Sequence of chain 1.I:
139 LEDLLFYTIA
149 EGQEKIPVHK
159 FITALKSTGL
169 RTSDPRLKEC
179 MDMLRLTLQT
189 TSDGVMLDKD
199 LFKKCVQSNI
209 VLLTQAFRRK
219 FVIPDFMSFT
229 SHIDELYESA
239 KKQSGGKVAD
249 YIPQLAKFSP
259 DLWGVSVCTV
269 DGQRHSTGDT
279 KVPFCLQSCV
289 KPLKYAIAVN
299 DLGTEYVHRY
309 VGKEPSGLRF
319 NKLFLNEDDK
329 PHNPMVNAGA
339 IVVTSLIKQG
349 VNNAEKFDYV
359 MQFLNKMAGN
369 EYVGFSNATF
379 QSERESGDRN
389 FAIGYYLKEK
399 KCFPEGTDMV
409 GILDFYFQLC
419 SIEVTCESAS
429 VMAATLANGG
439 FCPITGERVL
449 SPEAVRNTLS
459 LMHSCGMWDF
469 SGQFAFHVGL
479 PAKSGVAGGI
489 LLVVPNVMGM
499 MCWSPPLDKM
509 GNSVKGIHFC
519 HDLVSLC

This protein binds this small molecule.
Small molecule (SMILES): NC(=O)CC[C@H](N)C(=O)O

Binding-site contacts:
Ligand atom O contacts residue TYR414 of chain 1.I at 4.1 Å.
Ligand atom CA contacts residue TYR414 of chain 1.I at 4.2 Å (hydrophobic).
Ligand atom NE2 contacts residue PHE318 of chain 1.I at 3.3 Å.
Ligand atom N contacts residue TYR414 of chain 1.I at 3.7 Å.
Ligand atom OE1 contacts residue PHE318 of chain 1.I at 3.9 Å.
Ligand atom OE1 contacts residue SER286 of chain 1.I at 2.6 Å (h-bond).
Ligand atom O contacts residue GLU381 of chain 1.I at 3.4 Å (salt-bridge).
Ligand atom O contacts residue ASN335 of chain 1.I at 3.7 Å.
Ligand atom O contacts residue ASN388 of chain 1.I at 3.1 Å (h-bond).
Ligand atom CA contacts residue CYS418 of chain 1.I at 4.1 Å (hydrophobic).
Ligand atom C contacts residue GLN285 of chain 1.I at 4.0 Å.
Ligand atom NE2 contacts residue LYS289 of chain 1.I at 4.0 Å.
Ligand atom OXT contacts residue TYR249 of chain 1.I at 3.3 Å (h-bond).
Ligand atom CB contacts residue CYS418 of chain 1.I at 3.7 Å (hydrophobic).
Ligand atom OXT contacts residue ILE250 of chain 1.I at 3.7 Å.
Ligand atom C contacts residue GLU381 of chain 1.I at 3.6 Å.
Ligand atom CD contacts residue LYS289 of chain 1.I at 3.9 Å.
Ligand atom CG contacts residue SER286 of chain 1.I at 3.1 Å.
Ligand atom OE1 contacts residue LYS289 of chain 1.I at 4.1 Å.
Ligand atom CB contacts residue SER286 of chain 1.I at 3.4 Å.
Ligand atom CB contacts residue TYR414 of chain 1.I at 3.8 Å (hydrophobic).
Ligand atom CA contacts residue GLU381 of chain 1.I at 4.2 Å.
Ligand atom CD contacts residue SER286 of chain 1.I at 2.8 Å.
Ligand atom N contacts residue GLU381 of chain 1.I at 3.7 Å.
Ligand atom CD contacts residue PHE318 of chain 1.I at 4.0 Å (hydrophobic).
Ligand atom NE2 contacts residue SER286 of chain 1.I at 3.7 Å.
Ligand atom N contacts residue CYS418 of chain 1.I at 3.4 Å (h-bond).
Ligand atom CB contacts residue GLN285 of chain 1.I at 3.2 Å.
Ligand atom CG contacts residue GLN285 of chain 1.I at 3.5 Å.
Ligand atom OXT contacts residue GLU381 of chain 1.I at 3.8 Å.
Ligand atom N contacts residue GLN285 of chain 1.I at 3.1 Å (h-bond).
Ligand atom NE2 contacts residue TYR249 of chain 1.I at 4.3 Å.
Ligand atom CB contacts residue LYS289 of chain 1.I at 4.0 Å.
Ligand atom NE2 contacts residue ASN335 of chain 1.I at 3.8 Å.
Ligand atom C contacts residue ASN388 of chain 1.I at 4.1 Å.
Ligand atom CG contacts residue VAL484 of chain 1.I at 3.7 Å (hydrophobic).
Ligand atom OXT contacts residue GLN285 of chain 1.I at 4.3 Å.
Ligand atom OE1 contacts residue VAL484 of chain 1.I at 4.2 Å.
Ligand atom CA contacts residue GLN285 of chain 1.I at 2.7 Å.
Ligand atom CD contacts residue VAL484 of chain 1.I at 4.3 Å (hydrophobic).